Sequence of chain 2.A:
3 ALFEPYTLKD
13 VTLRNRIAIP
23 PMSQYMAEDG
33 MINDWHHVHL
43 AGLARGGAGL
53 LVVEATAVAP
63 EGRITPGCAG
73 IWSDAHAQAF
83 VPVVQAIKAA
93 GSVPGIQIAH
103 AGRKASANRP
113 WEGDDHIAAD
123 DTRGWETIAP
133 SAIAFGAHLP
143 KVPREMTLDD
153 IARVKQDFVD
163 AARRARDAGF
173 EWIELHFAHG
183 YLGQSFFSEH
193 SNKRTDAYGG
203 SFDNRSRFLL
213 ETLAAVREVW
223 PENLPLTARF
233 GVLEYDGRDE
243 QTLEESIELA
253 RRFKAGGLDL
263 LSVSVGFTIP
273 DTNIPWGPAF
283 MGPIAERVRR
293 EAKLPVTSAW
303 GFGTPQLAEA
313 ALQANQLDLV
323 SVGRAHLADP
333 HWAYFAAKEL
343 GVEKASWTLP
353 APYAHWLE

The protein below binds the small molecule below.
Small molecule (SMILES): O=c1ccc2ccccc2o1

Binding-site contacts:
Ligand atom C5 contacts residue LEU359 of chain 1.A at 3.8 Å (hydrophobic).
Ligand atom O1 contacts residue ALA327 of chain 2.A at 3.8 Å.
Ligand atom C3 contacts residue LEU359 of chain 1.A at 3.8 Å (hydrophobic).
Ligand atom O2 contacts residue ARG326 of chain 2.A at 4.4 Å.
Ligand atom C9 contacts residue ALA327 of chain 2.A at 4.4 Å (hydrophobic).
Ligand atom C5 contacts residue TRP358 of chain 1.A at 4.4 Å (hydrophobic).
Ligand atom C6 contacts residue TRP358 of chain 1.A at 4.1 Å (hydrophobic).
Ligand atom C9 contacts residue ARG326 of chain 2.A at 4.2 Å.
Ligand atom C4 contacts residue LEU359 of chain 1.A at 3.8 Å (hydrophobic).
Ligand atom O2 contacts residue ALA327 of chain 2.A at 3.8 Å.
Ligand atom C3 contacts residue TYR336 of chain 1.A at 4.2 Å (hydrophobic).
Ligand atom C1 contacts residue ALA330 of chain 2.A at 4.0 Å (hydrophobic).
Ligand atom C6 contacts residue ARG326 of chain 2.A at 4.1 Å.
Ligand atom C3 contacts residue ALA330 of chain 2.A at 4.4 Å (hydrophobic).
Ligand atom C8 contacts residue ALA327 of chain 2.A at 4.5 Å (hydrophobic).
Ligand atom C8 contacts residue ARG326 of chain 2.A at 3.7 Å.
Ligand atom C1 contacts residue ALA327 of chain 2.A at 4.0 Å (hydrophobic).
Ligand atom C7 contacts residue ARG326 of chain 2.A at 3.6 Å.
Ligand atom C2 contacts residue ALA330 of chain 2.A at 3.7 Å (hydrophobic).
Ligand atom O1 contacts residue ALA330 of chain 2.A at 4.1 Å.
Ligand atom C2 contacts residue LEU359 of chain 1.A at 4.5 Å (hydrophobic).

Sequence of chain 1.A:
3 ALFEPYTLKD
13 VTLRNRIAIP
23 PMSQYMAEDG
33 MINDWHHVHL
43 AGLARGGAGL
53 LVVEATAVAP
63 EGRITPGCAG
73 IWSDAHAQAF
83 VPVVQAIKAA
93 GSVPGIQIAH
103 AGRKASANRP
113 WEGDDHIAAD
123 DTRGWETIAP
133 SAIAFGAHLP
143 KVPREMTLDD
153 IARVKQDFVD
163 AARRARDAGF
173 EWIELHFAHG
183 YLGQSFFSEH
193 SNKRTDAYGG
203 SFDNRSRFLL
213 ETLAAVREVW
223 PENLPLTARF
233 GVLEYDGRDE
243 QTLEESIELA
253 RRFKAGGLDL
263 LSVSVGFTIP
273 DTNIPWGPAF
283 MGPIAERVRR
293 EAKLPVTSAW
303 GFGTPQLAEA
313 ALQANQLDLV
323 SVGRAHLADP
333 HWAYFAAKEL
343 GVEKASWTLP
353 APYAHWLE